Binding-site contacts:
Ligand atom N3 contacts residue DG2 of chain 10.B at 2.9 Å (h-bond).
Ligand atom C4 contacts residue ASN491 of chain 9.A at 2.5 Å.
Ligand atom O6 contacts residue ASP401 of chain 10.A at 2.7 Å (salt-bridge).
Ligand atom C5 contacts residue ASP497 of chain 10.A at 3.1 Å.
Ligand atom O4' contacts residue THR558 of chain 9.A at 3.1 Å.
Ligand atom OP1 contacts residue GLY284 of chain 10.A at 3.0 Å.
Ligand atom N7 contacts residue THR498 of chain 10.A at 3.1 Å.
Ligand atom N2 contacts residue ASP401 of chain 10.A at 2.8 Å (salt-bridge).
Ligand atom C2 contacts residue ASP399 of chain 10.A at 3.1 Å.
Ligand atom N3 contacts residue ARG170 of chain 9.A at 2.0 Å (salt-bridge).
Ligand atom N4 contacts residue DG2 of chain 10.B at 2.9 Å (h-bond).
Ligand atom N4 contacts residue ASN491 of chain 9.A at 2.7 Å (h-bond).
Ligand atom C5 contacts residue ARG170 of chain 9.A at 2.4 Å.
Ligand atom N6 contacts residue SER555 of chain 9.A at 3.1 Å.
Ligand atom N6 contacts residue GLN410 of chain 9.A at 2.7 Å (h-bond).
Ligand atom O2 contacts residue PRO171 of chain 9.A at 3.0 Å (h-bond).
Ligand atom N1 contacts residue PRO545 of chain 9.A at 3.2 Å.
Ligand atom N2 contacts residue SER403 of chain 10.A at 3.0 Å (h-bond).
Ligand atom N1 contacts residue MET398 of chain 10.A at 3.0 Å.
Ligand atom O2 contacts residue DG2 of chain 10.B at 2.8 Å (h-bond).
Ligand atom N7 contacts residue GLN499 of chain 10.A at 2.8 Å (h-bond).
Ligand atom C5 contacts residue ASN491 of chain 9.A at 2.3 Å.
Ligand atom C2 contacts residue ASP401 of chain 10.A at 3.1 Å.
Ligand atom O4' contacts residue GLN499 of chain 10.A at 3.0 Å (h-bond).
Ligand atom O3' contacts residue VAL492 of chain 9.A at 3.2 Å.
Ligand atom OP2 contacts residue SER287 of chain 10.A at 2.9 Å.
Ligand atom OP1 contacts residue PRO289 of chain 10.A at 3.2 Å.
Ligand atom O2 contacts residue THR558 of chain 9.A at 2.7 Å (h-bond).
Ligand atom OP1 contacts residue PRO501 of chain 10.A at 3.1 Å.
Ligand atom C4 contacts residue ASP497 of chain 10.A at 3.1 Å.
Ligand atom N4 contacts residue ARG170 of chain 9.A at 0.6 Å (salt-bridge).
Ligand atom O3' contacts residue LYS178 of chain 9.A at 2.9 Å.
Ligand atom OP2 contacts residue ASN491 of chain 9.A at 2.9 Å.
Ligand atom C2 contacts residue MET398 of chain 10.A at 2.7 Å (hydrophobic).
Ligand atom C6 contacts residue ASN491 of chain 9.A at 3.1 Å.
Ligand atom C4 contacts residue ARG170 of chain 9.A at 1.2 Å.
Ligand atom O3' contacts residue PRO289 of chain 10.A at 3.1 Å.
Ligand atom N1 contacts residue ASP401 of chain 10.A at 2.6 Å (salt-bridge).
Ligand atom O2 contacts residue LYS559 of chain 9.A at 2.8 Å (salt-bridge).
Ligand atom OP2 contacts residue VAL492 of chain 9.A at 2.5 Å (h-bond).

Sequence of chain 9.A:
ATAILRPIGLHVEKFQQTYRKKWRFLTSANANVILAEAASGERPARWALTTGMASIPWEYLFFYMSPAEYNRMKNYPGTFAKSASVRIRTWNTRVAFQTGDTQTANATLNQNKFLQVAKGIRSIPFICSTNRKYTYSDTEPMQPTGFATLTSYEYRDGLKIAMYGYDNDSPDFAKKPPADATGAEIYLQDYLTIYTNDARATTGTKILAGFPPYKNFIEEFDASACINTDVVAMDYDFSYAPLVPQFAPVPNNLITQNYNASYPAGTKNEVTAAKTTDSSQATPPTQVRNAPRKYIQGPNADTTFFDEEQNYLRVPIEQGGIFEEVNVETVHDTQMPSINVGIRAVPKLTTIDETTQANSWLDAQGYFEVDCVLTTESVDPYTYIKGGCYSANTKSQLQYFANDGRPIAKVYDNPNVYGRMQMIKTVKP

Sequence of chain 10.A:
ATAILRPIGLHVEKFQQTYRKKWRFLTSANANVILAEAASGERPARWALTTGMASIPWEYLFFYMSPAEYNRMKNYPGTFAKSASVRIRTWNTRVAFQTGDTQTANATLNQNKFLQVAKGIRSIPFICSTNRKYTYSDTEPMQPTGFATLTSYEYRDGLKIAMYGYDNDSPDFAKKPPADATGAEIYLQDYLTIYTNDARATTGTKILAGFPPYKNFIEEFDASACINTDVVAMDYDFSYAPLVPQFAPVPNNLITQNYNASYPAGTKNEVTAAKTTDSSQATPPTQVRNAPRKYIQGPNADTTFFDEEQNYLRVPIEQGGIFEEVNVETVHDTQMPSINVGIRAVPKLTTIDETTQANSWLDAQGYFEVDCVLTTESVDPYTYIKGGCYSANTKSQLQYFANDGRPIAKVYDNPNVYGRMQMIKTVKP

This protein binds this small molecule.
Small molecule (SMILES): N=c1ccn([C@H]2C[C@H](O[P](=O)(O)OC[C@H]3O[C@@H](n4cnc5c(N)ncnc54)C[C@@H]3O[P](=O)(O)OC[C@H]3O[C@@H](n4cnc5c(=O)nc(N)[nH]c54)C[C@@H]3O[P](=O)(O)OC[C@H]3O[C@@H](n4cnc5c(=O)nc(N)[nH]c54)C[C@@H]3O[P](=O)(O)OC[C@H]3O[C@@H](n4ccc(=N)[nH]c4=O)C[C@@H]3O[P](=O)(O)OC[C@H]3O[C@@H](n4ccc(=N)[nH]c4=O)C[C@@H]3O[P](=O)(O)OC[C@H]3O[C@@H](n4cnc5c(N)ncnc54)C[C@@H]3O[P](=O)(O)OC[C@H]3O[C@@H](n4cnc5c(N)ncnc54)C[C@@H]3O)[C@@H](COP(=O)=O)O2)c(=O)[nH]1